Binding-site contacts:
Ligand atom O contacts residue LEU107 of chain 17.A at 4.4 Å.
Ligand atom C2 contacts residue ILE183 of chain 17.A at 4.2 Å (hydrophobic).
Ligand atom C5 contacts residue PHE240 of chain 17.A at 4.1 Å (hydrophobic).
Ligand atom C7 contacts residue PHE240 of chain 17.A at 3.9 Å (hydrophobic).
Ligand atom OXT contacts residue ASN194 of chain 17.A at 4.3 Å.
Ligand atom C7 contacts residue ILE95 of chain 17.A at 4.3 Å (hydrophobic).
Ligand atom O contacts residue VAL113 of chain 17.A at 4.0 Å.
Ligand atom C8 contacts residue MET216 of chain 17.A at 3.9 Å (hydrophobic).
Ligand atom C4 contacts residue ILE95 of chain 17.A at 4.0 Å (hydrophobic).
Ligand atom C3 contacts residue ILE183 of chain 17.A at 3.7 Å (hydrophobic).
Ligand atom C1 contacts residue VAL119 of chain 17.A at 4.2 Å (hydrophobic).
Ligand atom C8 contacts residue TYR192 of chain 17.A at 3.6 Å (hydrophobic).
Ligand atom O contacts residue TYR192 of chain 17.A at 3.9 Å.
Ligand atom N contacts residue TYR146 of chain 17.A at 4.1 Å.
Ligand atom C5 contacts residue ILE95 of chain 17.A at 3.8 Å (hydrophobic).
Ligand atom C contacts residue TYR210 of chain 17.A at 4.1 Å (hydrophobic).
Ligand atom C7 contacts residue TYR192 of chain 17.A at 4.4 Å (hydrophobic).
Ligand atom C6 contacts residue TYR192 of chain 17.A at 4.4 Å (hydrophobic).
Ligand atom C2 contacts residue ILE95 of chain 17.A at 3.8 Å (hydrophobic).
Ligand atom C6 contacts residue ILE95 of chain 17.A at 4.1 Å (hydrophobic).
Ligand atom OXT contacts residue TYR210 of chain 17.A at 3.0 Å (h-bond).
Ligand atom C contacts residue ASN194 of chain 17.A at 4.0 Å.
Ligand atom C10 contacts residue TYR192 of chain 17.A at 4.3 Å (hydrophobic).
Ligand atom C10 contacts residue MET216 of chain 17.A at 3.6 Å (hydrophobic).
Ligand atom C contacts residue TYR192 of chain 17.A at 4.2 Å (hydrophobic).
Ligand atom O contacts residue ASN194 of chain 17.A at 3.0 Å (h-bond).
Ligand atom C1 contacts residue ILE183 of chain 17.A at 4.2 Å (hydrophobic).
Ligand atom C7 contacts residue VAL117 of chain 17.A at 4.3 Å (hydrophobic).
Ligand atom OXT contacts residue MET216 of chain 17.A at 4.2 Å.
Ligand atom N contacts residue MET181 of chain 17.A at 3.9 Å.
Ligand atom C3 contacts residue ILE95 of chain 17.A at 4.2 Å (hydrophobic).
Ligand atom C5 contacts residue ILE183 of chain 17.A at 4.4 Å (hydrophobic).
Ligand atom C2 contacts residue TYR146 of chain 17.A at 3.9 Å (hydrophobic).
Ligand atom C9 contacts residue PHE240 of chain 17.A at 4.1 Å (hydrophobic).
Ligand atom C9 contacts residue PHE115 of chain 17.A at 4.1 Å (hydrophobic).
Ligand atom C1 contacts residue ILE219 of chain 17.A at 4.1 Å (hydrophobic).
Ligand atom C9 contacts residue TYR192 of chain 17.A at 4.1 Å (hydrophobic).
Ligand atom CA2 contacts residue PHE115 of chain 17.A at 4.3 Å (hydrophobic).
Ligand atom N contacts residue ILE219 of chain 17.A at 4.0 Å.
Ligand atom C4 contacts residue ILE183 of chain 17.A at 4.2 Å (hydrophobic).

A small-molecule ligand and the protein it binds are described below.
Small molecule (SMILES): NCCCCCCCCCCCC(=O)O

Sequence of chain 17.A:
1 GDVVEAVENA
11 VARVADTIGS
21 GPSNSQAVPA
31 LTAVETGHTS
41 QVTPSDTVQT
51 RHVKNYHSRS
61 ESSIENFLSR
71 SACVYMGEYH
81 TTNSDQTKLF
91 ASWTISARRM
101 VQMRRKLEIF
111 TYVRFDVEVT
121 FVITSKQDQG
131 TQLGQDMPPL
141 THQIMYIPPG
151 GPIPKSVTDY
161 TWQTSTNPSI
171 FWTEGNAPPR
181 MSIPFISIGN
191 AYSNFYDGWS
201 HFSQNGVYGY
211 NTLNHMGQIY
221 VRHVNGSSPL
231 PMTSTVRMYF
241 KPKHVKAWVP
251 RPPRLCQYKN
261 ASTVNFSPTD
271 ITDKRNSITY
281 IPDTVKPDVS